The protein below binds the small molecule below.
Small molecule (SMILES): C[C@@H]1[C@@H]2CN(c3nc(Nc4cnn(C)c4)ncc3F)C[C@]12NC(=O)[C@@H]1CC1(F)F

Sequence of chain 1.A:
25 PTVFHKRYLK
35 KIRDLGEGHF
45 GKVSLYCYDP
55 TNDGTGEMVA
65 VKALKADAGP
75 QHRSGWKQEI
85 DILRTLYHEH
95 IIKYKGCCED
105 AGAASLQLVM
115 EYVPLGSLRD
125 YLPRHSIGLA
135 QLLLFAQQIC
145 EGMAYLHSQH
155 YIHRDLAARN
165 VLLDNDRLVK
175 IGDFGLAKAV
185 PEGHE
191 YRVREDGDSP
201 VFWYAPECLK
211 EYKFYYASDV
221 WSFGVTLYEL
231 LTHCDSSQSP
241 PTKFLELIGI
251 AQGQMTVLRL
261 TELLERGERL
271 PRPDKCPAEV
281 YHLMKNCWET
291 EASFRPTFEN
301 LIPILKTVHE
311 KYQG

Binding-site contacts:
Ligand atom C1 contacts residue ARG163 of chain 1.A at 3.6 Å.
Ligand atom F2 contacts residue LYS46 of chain 1.A at 3.6 Å.
Ligand atom F3 contacts residue GLU41 of chain 1.A at 3.2 Å.
Ligand atom N4 contacts residue VAL117 of chain 1.A at 2.7 Å (h-bond).
Ligand atom C9 contacts residue ALA64 of chain 1.A at 3.4 Å (hydrophobic).
Ligand atom C12 contacts residue GLY120 of chain 1.A at 3.5 Å.
Ligand atom C17 contacts residue GLY42 of chain 1.A at 3.6 Å.
Ligand atom N2 contacts residue VAL117 of chain 1.A at 3.1 Å (h-bond).
Ligand atom C10 contacts residue LEU166 of chain 1.A at 3.7 Å (hydrophobic).
Ligand atom C14 contacts residue LEU39 of chain 1.A at 3.5 Å (hydrophobic).
Ligand atom F1 contacts residue ILE96 of chain 1.A at 3.3 Å.
Ligand atom C1 contacts residue LEU166 of chain 1.A at 3.7 Å (hydrophobic).
Ligand atom F3 contacts residue GLY45 of chain 1.A at 3.6 Å.
Ligand atom C14 contacts residue ASP124 of chain 1.A at 3.7 Å.
Ligand atom F2 contacts residue GLY45 of chain 1.A at 3.2 Å.
Ligand atom O1 contacts residue GLY40 of chain 1.A at 3.6 Å.
Ligand atom C9 contacts residue LEU166 of chain 1.A at 3.6 Å (hydrophobic).
Ligand atom C17 contacts residue GLU41 of chain 1.A at 3.6 Å.
Ligand atom C16 contacts residue ASP177 of chain 1.A at 3.4 Å.
Ligand atom C9 contacts residue GLU115 of chain 1.A at 3.5 Å.
Ligand atom F1 contacts residue MET114 of chain 1.A at 3.7 Å.
Ligand atom N7 contacts residue ASP177 of chain 1.A at 2.9 Å (salt-bridge).
Ligand atom F3 contacts residue VAL47 of chain 1.A at 3.2 Å.
Ligand atom O1 contacts residue VAL47 of chain 1.A at 3.4 Å.
Ligand atom F3 contacts residue LYS46 of chain 1.A at 3.4 Å.
Ligand atom C7 contacts residue LEU166 of chain 1.A at 3.7 Å (hydrophobic).
Ligand atom C9 contacts residue ILE96 of chain 1.A at 3.6 Å (hydrophobic).
Ligand atom F3 contacts residue GLY40 of chain 1.A at 3.3 Å.
Ligand atom C10 contacts residue VAL117 of chain 1.A at 3.7 Å (hydrophobic).
Ligand atom C8 contacts residue LEU166 of chain 1.A at 3.5 Å (hydrophobic).
Ligand atom C12 contacts residue VAL117 of chain 1.A at 3.5 Å (hydrophobic).
Ligand atom F2 contacts residue LYS66 of chain 1.A at 3.4 Å.
Ligand atom C5 contacts residue GLY176 of chain 1.A at 3.7 Å.
Ligand atom C11 contacts residue VAL117 of chain 1.A at 3.5 Å (hydrophobic).
Ligand atom C11 contacts residue GLY120 of chain 1.A at 3.6 Å.
Ligand atom C12 contacts residue TYR116 of chain 1.A at 3.5 Å (hydrophobic).
Ligand atom N3 contacts residue LEU166 of chain 1.A at 3.5 Å.
Ligand atom N4 contacts residue TYR116 of chain 1.A at 3.6 Å.
Ligand atom C15 contacts residue VAL47 of chain 1.A at 3.4 Å (hydrophobic).
Ligand atom C15 contacts residue ASP177 of chain 1.A at 3.6 Å.